The small molecule below binds the protein below.
Small molecule (SMILES): O=c1cc[nH]c(=O)[nH]1

Binding-site contacts:
Ligand atom C5 contacts residue PHE169 of chain 1.E at 4.3 Å (hydrophobic).
Ligand atom O2 contacts residue PHE202 of chain 1.E at 4.1 Å.
Ligand atom O4 contacts residue ARG175 of chain 1.E at 2.9 Å (salt-bridge).
Ligand atom O4 contacts residue ILE228 of chain 1.E at 4.0 Å.
Ligand atom O4 contacts residue GLN173 of chain 1.E at 3.5 Å (h-bond).
Ligand atom C6 contacts residue THR102 of chain 1.E at 3.8 Å.
Ligand atom C6 contacts residue THR101 of chain 1.E at 3.8 Å.
Ligand atom C2 contacts residue GOL1 of chain 1.DA at 3.7 Å.
Ligand atom N1 contacts residue THR102 of chain 1.E at 4.3 Å.
Ligand atom O4 contacts residue GLY103 of chain 1.E at 3.7 Å.
Ligand atom C5 contacts residue ILE227 of chain 1.E at 3.9 Å (hydrophobic).
Ligand atom C4 contacts residue THR102 of chain 1.E at 4.4 Å.
Ligand atom C2 contacts residue PHE202 of chain 1.E at 4.0 Å (hydrophobic).
Ligand atom C2 contacts residue PHE169 of chain 1.E at 3.8 Å (hydrophobic).
Ligand atom C6 contacts residue ILE227 of chain 1.E at 3.7 Å (hydrophobic).
Ligand atom C4 contacts residue PHE169 of chain 1.E at 4.0 Å (hydrophobic).
Ligand atom C5 contacts residue GLY103 of chain 1.E at 3.4 Å.
Ligand atom C2 contacts residue GLN173 of chain 1.E at 3.6 Å.
Ligand atom C4 contacts residue ARG175 of chain 1.E at 3.8 Å.
Ligand atom N3 contacts residue GLN173 of chain 1.E at 2.8 Å (h-bond).
Ligand atom O2 contacts residue PHE169 of chain 1.E at 3.9 Å.
Ligand atom C5 contacts residue THR102 of chain 1.E at 3.7 Å.
Ligand atom C6 contacts residue GOL1 of chain 1.DA at 3.8 Å.
Ligand atom N1 contacts residue PHE202 of chain 1.E at 4.3 Å.
Ligand atom C4 contacts residue GLN173 of chain 1.E at 3.6 Å.
Ligand atom O2 contacts residue GLN173 of chain 1.E at 2.9 Å (h-bond).
Ligand atom N1 contacts residue GOL1 of chain 1.DA at 2.9 Å (h-bond).
Ligand atom O2 contacts residue GOL1 of chain 1.DA at 3.6 Å (h-bond).
Ligand atom N1 contacts residue THR101 of chain 1.E at 3.8 Å.
Ligand atom C6 contacts residue GLY103 of chain 1.E at 3.9 Å.
Ligand atom C5 contacts residue ILE228 of chain 1.E at 4.4 Å (hydrophobic).
Ligand atom C2 contacts residue GLU203 of chain 1.E at 4.3 Å.
Ligand atom C4 contacts residue GLY103 of chain 1.E at 3.6 Å.
Ligand atom N1 contacts residue PHE169 of chain 1.E at 4.2 Å.
Ligand atom N3 contacts residue ARG175 of chain 1.E at 4.4 Å.
Ligand atom O2 contacts residue MSE204 of chain 1.E at 3.6 Å.
Ligand atom N3 contacts residue PHE202 of chain 1.E at 4.1 Å.
Ligand atom N3 contacts residue PHE169 of chain 1.E at 3.7 Å.
Ligand atom N3 contacts residue GLY103 of chain 1.E at 4.3 Å.
Ligand atom O2 contacts residue GLU203 of chain 1.E at 3.6 Å.

Sequence of chain 1.E:
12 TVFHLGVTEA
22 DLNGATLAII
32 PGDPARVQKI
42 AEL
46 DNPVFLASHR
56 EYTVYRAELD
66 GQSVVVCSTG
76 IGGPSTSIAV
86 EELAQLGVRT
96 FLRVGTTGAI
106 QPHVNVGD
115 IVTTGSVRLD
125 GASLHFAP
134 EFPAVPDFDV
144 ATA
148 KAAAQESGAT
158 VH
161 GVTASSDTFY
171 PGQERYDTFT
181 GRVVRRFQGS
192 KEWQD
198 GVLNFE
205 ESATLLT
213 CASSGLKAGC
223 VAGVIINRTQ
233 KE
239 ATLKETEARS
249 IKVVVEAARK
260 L